The protein below binds the small molecule below.
Small molecule (SMILES): Nc1ncnc2[nH]cnc12

Sequence of chain 2.B:
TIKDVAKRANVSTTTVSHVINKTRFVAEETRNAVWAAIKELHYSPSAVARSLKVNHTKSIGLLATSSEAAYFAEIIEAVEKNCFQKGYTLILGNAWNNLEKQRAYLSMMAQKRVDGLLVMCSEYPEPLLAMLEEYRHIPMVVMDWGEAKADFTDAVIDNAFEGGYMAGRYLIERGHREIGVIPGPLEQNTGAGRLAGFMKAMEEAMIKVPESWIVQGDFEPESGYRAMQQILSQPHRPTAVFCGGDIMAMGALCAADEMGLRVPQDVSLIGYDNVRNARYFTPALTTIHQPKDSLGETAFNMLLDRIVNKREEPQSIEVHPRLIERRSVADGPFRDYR

Binding-site contacts:
Ligand atom N7 contacts residue PHE220 of chain 2.B at 3.6 Å.
Ligand atom N9 contacts residue TYR72 of chain 2.B at 3.0 Å.
Ligand atom C2 contacts residue PHE220 of chain 2.B at 3.9 Å (hydrophobic).
Ligand atom N3 contacts residue ASP274 of chain 2.B at 3.4 Å (salt-bridge).
Ligand atom N7 contacts residue TYR72 of chain 2.B at 3.7 Å.
Ligand atom C2 contacts residue ALA70 of chain 2.B at 4.3 Å (hydrophobic).
Ligand atom N6 contacts residue PHE220 of chain 2.B at 3.5 Å.
Ligand atom C5 contacts residue THR191 of chain 2.B at 4.0 Å.
Ligand atom N3 contacts residue PHE220 of chain 2.B at 4.1 Å.
Ligand atom C6 contacts residue PHE73 of chain 2.B at 3.8 Å (hydrophobic).
Ligand atom C4 contacts residue TYR72 of chain 2.B at 3.3 Å (hydrophobic).
Ligand atom N7 contacts residue THR191 of chain 2.B at 2.8 Å (h-bond).
Ligand atom C6 contacts residue GLN189 of chain 2.B at 4.4 Å.
Ligand atom C8 contacts residue PHE220 of chain 2.B at 4.0 Å (hydrophobic).
Ligand atom N3 contacts residue TYR72 of chain 2.B at 3.1 Å.
Ligand atom C8 contacts residue THR191 of chain 2.B at 3.2 Å.
Ligand atom N1 contacts residue PHE73 of chain 2.B at 3.7 Å.
Ligand atom C5 contacts residue PHE220 of chain 2.B at 3.7 Å (hydrophobic).
Ligand atom C6 contacts residue TYR72 of chain 2.B at 4.2 Å (hydrophobic).
Ligand atom N1 contacts residue TYR72 of chain 2.B at 4.3 Å.
Ligand atom N9 contacts residue ARG195 of chain 2.B at 3.4 Å (salt-bridge).
Ligand atom N6 contacts residue SER123 of chain 2.B at 4.3 Å.
Ligand atom N9 contacts residue ASP274 of chain 2.B at 2.7 Å (salt-bridge).
Ligand atom C8 contacts residue ARG195 of chain 2.B at 3.2 Å.
Ligand atom C4 contacts residue PHE220 of chain 2.B at 3.9 Å (hydrophobic).
Ligand atom N7 contacts residue ARG195 of chain 2.B at 4.3 Å.
Ligand atom N1 contacts residue PHE220 of chain 2.B at 3.6 Å.
Ligand atom N6 contacts residue GLN189 of chain 2.B at 3.2 Å (h-bond).
Ligand atom C8 contacts residue ASP274 of chain 2.B at 3.7 Å.
Ligand atom N9 contacts residue THR191 of chain 2.B at 4.5 Å.
Ligand atom C8 contacts residue TYR72 of chain 2.B at 3.3 Å (hydrophobic).
Ligand atom N9 contacts residue PHE220 of chain 2.B at 4.1 Å.
Ligand atom N6 contacts residue THR191 of chain 2.B at 4.3 Å.
Ligand atom C4 contacts residue ASP274 of chain 2.B at 3.4 Å.
Ligand atom N6 contacts residue PHE73 of chain 2.B at 3.4 Å.
Ligand atom C2 contacts residue TYR72 of chain 2.B at 3.6 Å (hydrophobic).
Ligand atom C6 contacts residue PHE220 of chain 2.B at 3.4 Å (hydrophobic).
Ligand atom C5 contacts residue TYR72 of chain 2.B at 3.8 Å (hydrophobic).